A small-molecule ligand and the protein it binds are described below.
Small molecule (SMILES): CC(=O)N[C@@H]1O[C@H](CO)[C@@H](O)[C@H](O)[C@H]1O

Sequence of chain 1.A:
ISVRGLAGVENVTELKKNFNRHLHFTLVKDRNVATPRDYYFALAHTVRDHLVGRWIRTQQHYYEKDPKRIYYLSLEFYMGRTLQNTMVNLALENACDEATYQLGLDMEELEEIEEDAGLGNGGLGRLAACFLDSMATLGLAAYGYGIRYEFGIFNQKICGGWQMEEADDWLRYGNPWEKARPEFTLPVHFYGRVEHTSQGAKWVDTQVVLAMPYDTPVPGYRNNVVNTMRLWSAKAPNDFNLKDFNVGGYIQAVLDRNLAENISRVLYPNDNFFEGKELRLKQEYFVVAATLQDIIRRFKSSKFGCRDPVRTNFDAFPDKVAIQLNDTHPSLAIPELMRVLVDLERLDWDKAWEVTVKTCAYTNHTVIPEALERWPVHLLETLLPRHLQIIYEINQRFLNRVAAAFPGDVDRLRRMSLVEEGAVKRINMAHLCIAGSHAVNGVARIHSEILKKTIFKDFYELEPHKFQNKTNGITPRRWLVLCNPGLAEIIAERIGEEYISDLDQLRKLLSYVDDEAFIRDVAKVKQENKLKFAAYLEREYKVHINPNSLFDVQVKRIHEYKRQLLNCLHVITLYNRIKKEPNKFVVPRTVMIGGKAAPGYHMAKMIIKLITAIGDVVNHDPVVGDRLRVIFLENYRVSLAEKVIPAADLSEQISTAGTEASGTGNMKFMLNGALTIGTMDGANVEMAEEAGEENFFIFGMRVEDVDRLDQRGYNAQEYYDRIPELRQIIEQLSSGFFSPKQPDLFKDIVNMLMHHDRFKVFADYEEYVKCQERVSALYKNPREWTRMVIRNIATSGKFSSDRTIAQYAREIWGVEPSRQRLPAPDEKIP

Binding-site contacts:
Ligand atom O5 contacts residue HIS377 of chain 1.A at 3.6 Å.
Ligand atom C2 contacts residue HIS377 of chain 1.A at 3.4 Å.
Ligand atom C6 contacts residue HIS377 of chain 1.A at 3.6 Å.
Ligand atom O6 contacts residue HIS377 of chain 1.A at 2.8 Å (h-bond).
Ligand atom O7 contacts residue LEU136 of chain 1.A at 3.6 Å.
Ligand atom O3 contacts residue SER674 of chain 1.A at 3.2 Å (h-bond).
Ligand atom O6 contacts residue ASN484 of chain 1.A at 2.9 Å (h-bond).
Ligand atom C1 contacts residue ASN284 of chain 1.A at 4.0 Å.
Ligand atom C2 contacts residue GLU672 of chain 1.A at 3.9 Å.
Ligand atom C8 contacts residue ASP339 of chain 1.A at 3.8 Å.
Ligand atom C4 contacts residue GLY675 of chain 1.A at 3.7 Å.
Ligand atom O2 contacts residue HIS377 of chain 1.A at 4.0 Å.
Ligand atom C5 contacts residue GLY135 of chain 1.A at 3.8 Å.
Ligand atom O2 contacts residue GLU672 of chain 1.A at 3.2 Å (salt-bridge).
Ligand atom C7 contacts residue HIS377 of chain 1.A at 3.7 Å.
Ligand atom N1 contacts residue HIS377 of chain 1.A at 2.9 Å (h-bond).
Ligand atom O2 contacts residue ASN284 of chain 1.A at 3.0 Å (h-bond).
Ligand atom C3 contacts residue GLU672 of chain 1.A at 3.5 Å.
Ligand atom C6 contacts residue ASN484 of chain 1.A at 3.5 Å.
Ligand atom O3 contacts residue ALA673 of chain 1.A at 3.6 Å.
Ligand atom C8 contacts residue HIS377 of chain 1.A at 3.7 Å.
Ligand atom N1 contacts residue ASN284 of chain 1.A at 3.6 Å (h-bond).
Ligand atom O4 contacts residue GLY675 of chain 1.A at 2.8 Å (h-bond).
Ligand atom C6 contacts residue GLY135 of chain 1.A at 3.7 Å.
Ligand atom C2 contacts residue ASN284 of chain 1.A at 4.0 Å.
Ligand atom C7 contacts residue ASN284 of chain 1.A at 3.3 Å.
Ligand atom O7 contacts residue ASN284 of chain 1.A at 3.4 Å (h-bond).
Ligand atom O4 contacts residue ASN484 of chain 1.A at 3.5 Å (h-bond).
Ligand atom C3 contacts residue GLY675 of chain 1.A at 3.8 Å.
Ligand atom C8 contacts residue ASN284 of chain 1.A at 3.4 Å.
Ligand atom C8 contacts residue THR378 of chain 1.A at 3.5 Å.
Ligand atom O2 contacts residue TYR573 of chain 1.A at 3.1 Å (h-bond).
Ligand atom O4 contacts residue SER674 of chain 1.A at 3.9 Å.
Ligand atom C5 contacts residue LEU136 of chain 1.A at 3.7 Å (hydrophobic).
Ligand atom O3 contacts residue GLY675 of chain 1.A at 3.0 Å (h-bond).
Ligand atom C1 contacts residue HIS377 of chain 1.A at 3.6 Å.
Ligand atom O3 contacts residue GLU672 of chain 1.A at 2.7 Å (salt-bridge).
Ligand atom O5 contacts residue LEU136 of chain 1.A at 3.8 Å.
Ligand atom C6 contacts residue LEU136 of chain 1.A at 3.9 Å (hydrophobic).
Ligand atom O6 contacts residue VAL455 of chain 1.A at 3.8 Å.